Sequence of chain 1.A:
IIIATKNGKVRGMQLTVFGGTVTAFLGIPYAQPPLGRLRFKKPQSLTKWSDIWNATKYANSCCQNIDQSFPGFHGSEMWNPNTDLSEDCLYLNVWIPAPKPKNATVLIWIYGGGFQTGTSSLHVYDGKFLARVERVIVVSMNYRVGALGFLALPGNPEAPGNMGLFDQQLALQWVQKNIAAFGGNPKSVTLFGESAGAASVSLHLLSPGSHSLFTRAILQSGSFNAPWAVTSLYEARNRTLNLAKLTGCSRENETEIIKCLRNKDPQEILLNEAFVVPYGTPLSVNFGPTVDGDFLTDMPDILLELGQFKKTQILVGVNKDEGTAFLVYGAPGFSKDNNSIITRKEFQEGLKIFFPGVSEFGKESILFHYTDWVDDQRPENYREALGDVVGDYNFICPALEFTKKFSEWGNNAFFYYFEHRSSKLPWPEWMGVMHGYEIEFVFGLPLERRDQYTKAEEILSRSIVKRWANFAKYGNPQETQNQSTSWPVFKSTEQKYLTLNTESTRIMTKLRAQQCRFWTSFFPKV

This small molecule binds to this protein.
Small molecule (SMILES): CC(=O)N[C@H]1[C@H](O[C@H]2[C@H](O)[C@@H](NC(C)=O)CO[C@@H]2CO)O[C@H](CO)[C@@H](O)[C@@H]1O

Binding-site contacts:
Ligand atom C2 contacts residue ASN269 of chain 1.A at 2.7 Å.
Ligand atom C6 contacts residue ASN269 of chain 1.A at 4.0 Å.
Ligand atom C6 contacts residue ASN273 of chain 1.A at 3.2 Å.
Ligand atom O6 contacts residue ASN269 of chain 1.A at 3.4 Å (h-bond).
Ligand atom C8 contacts residue PRO309 of chain 1.A at 4.1 Å (hydrophobic).
Ligand atom C5 contacts residue ASN269 of chain 1.A at 3.4 Å.
Ligand atom O6 contacts residue ASN273 of chain 1.A at 2.8 Å (h-bond).
Ligand atom C2 contacts residue PRO309 of chain 1.A at 4.0 Å (hydrophobic).
Ligand atom C4 contacts residue ASN269 of chain 1.A at 4.2 Å.
Ligand atom O3 contacts residue PRO309 of chain 1.A at 4.1 Å.
Ligand atom C7 contacts residue ASN269 of chain 1.A at 4.4 Å.
Ligand atom N2 contacts residue ASN269 of chain 1.A at 3.3 Å (h-bond).
Ligand atom C3 contacts residue ASN269 of chain 1.A at 3.9 Å.
Ligand atom C5 contacts residue ASN273 of chain 1.A at 4.2 Å.
Ligand atom O5 contacts residue ASN273 of chain 1.A at 3.7 Å.
Ligand atom O5 contacts residue ASN269 of chain 1.A at 2.2 Å (h-bond).
Ligand atom C1 contacts residue ASN269 of chain 1.A at 1.4 Å.